Sequence of chain 3.B:
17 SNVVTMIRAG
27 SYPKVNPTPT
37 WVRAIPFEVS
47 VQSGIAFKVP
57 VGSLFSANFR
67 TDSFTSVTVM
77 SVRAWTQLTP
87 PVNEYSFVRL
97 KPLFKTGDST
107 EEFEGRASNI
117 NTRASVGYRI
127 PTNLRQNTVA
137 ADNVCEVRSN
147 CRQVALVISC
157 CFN

This small molecule binds to this protein.
Small molecule (SMILES): O=c1ccn([C@@H]2O[C@H](CO[P](=O)(O)O[C@H]3[C@@H](O)[C@H](n4ccc(=O)[nH]c4=O)O[C@@H]3CO[P](=O)(O)O[C@H]3[C@@H](O)[C@H](n4ccc(=O)[nH]c4=O)O[C@@H]3CO[P](=O)(O)O[C@H]3[C@@H](O)[C@H](n4ccc(=O)[nH]c4=O)O[C@@H]3CO[P](=O)(O)O[C@H]3[C@@H](O)[C@H](n4ccc(=O)[nH]c4=O)O[C@@H]3CO[P](=O)(O)O[C@H]3[C@@H](O)[C@H](n4ccc(=O)[nH]c4=O)O[C@@H]3COP(=O)=O)[C@@H](O)[C@H]2O)c(=O)[nH]1

Sequence of chain 2.BA:
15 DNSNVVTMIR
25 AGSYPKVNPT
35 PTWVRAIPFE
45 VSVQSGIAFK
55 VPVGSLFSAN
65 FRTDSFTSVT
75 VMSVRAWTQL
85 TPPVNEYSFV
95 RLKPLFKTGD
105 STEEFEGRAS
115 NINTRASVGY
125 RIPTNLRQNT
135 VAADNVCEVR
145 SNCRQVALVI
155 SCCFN

Binding-site contacts:
Ligand atom C5' contacts residue SER155 of chain 3.B at 3.6 Å.
Ligand atom O4' contacts residue ASP15 of chain 2.BA at 3.5 Å.
Ligand atom O2 contacts residue ASP15 of chain 2.BA at 2.7 Å (salt-bridge).
Ligand atom O4 contacts residue A3 of chain 2.GA at 2.9 Å (h-bond).
Ligand atom C4 contacts residue A4 of chain 2.GA at 3.0 Å.
Ligand atom O3' contacts residue SER155 of chain 3.B at 3.0 Å (h-bond).
Ligand atom O2' contacts residue THR36 of chain 2.H at 2.5 Å (h-bond).
Ligand atom OP1 contacts residue ARG79 of chain 3.B at 2.5 Å (salt-bridge).
Ligand atom C4 contacts residue A5 of chain 2.GA at 3.2 Å.
Ligand atom OP1 contacts residue SER155 of chain 3.B at 3.5 Å (h-bond).
Ligand atom O2' contacts residue ASP15 of chain 2.BA at 2.2 Å (salt-bridge).
Ligand atom N3 contacts residue A5 of chain 2.GA at 2.9 Å (h-bond).
Ligand atom OP1 contacts residue ARG24 of chain 2.BA at 3.6 Å (salt-bridge).
Ligand atom C5' contacts residue ALA40 of chain 3.B at 3.5 Å (hydrophobic).
Ligand atom O2' contacts residue SER155 of chain 3.B at 3.2 Å.
Ligand atom O3' contacts residue SER17 of chain 2.BA at 3.4 Å.
Ligand atom O5' contacts residue ALA40 of chain 3.B at 3.3 Å.
Ligand atom C1' contacts residue ASP15 of chain 2.BA at 3.7 Å.
Ligand atom O2' contacts residue ASN16 of chain 2.BA at 3.6 Å (h-bond).
Ligand atom N3 contacts residue A3 of chain 2.GA at 3.5 Å (h-bond).
Ligand atom C4' contacts residue ASN16 of chain 2.BA at 3.6 Å.
Ligand atom N3 contacts residue A4 of chain 2.GA at 2.4 Å (h-bond).
Ligand atom C5' contacts residue ASP15 of chain 2.BA at 3.5 Å.
Ligand atom P contacts residue ARG79 of chain 3.B at 3.7 Å.
Ligand atom O2 contacts residue MET76 of chain 3.B at 3.7 Å.
Ligand atom O2 contacts residue A4 of chain 2.GA at 3.0 Å (h-bond).
Ligand atom C2' contacts residue ASP15 of chain 2.BA at 3.4 Å.
Ligand atom O4 contacts residue A4 of chain 2.GA at 2.2 Å (h-bond).
Ligand atom C4 contacts residue A3 of chain 2.GA at 3.3 Å.
Ligand atom O2' contacts residue SER17 of chain 2.BA at 3.6 Å.
Ligand atom O2 contacts residue A5 of chain 2.GA at 3.5 Å (h-bond).
Ligand atom O2' contacts residue VAL38 of chain 3.B at 3.1 Å (h-bond).
Ligand atom OP1 contacts residue SER17 of chain 2.BA at 3.8 Å.
Ligand atom C2 contacts residue A4 of chain 2.GA at 3.1 Å.
Ligand atom C4' contacts residue ALA40 of chain 3.B at 3.6 Å (hydrophobic).
Ligand atom O2 contacts residue VAL38 of chain 3.B at 3.0 Å (h-bond).
Ligand atom C2 contacts residue A5 of chain 2.GA at 3.5 Å.
Ligand atom O2' contacts residue ARG39 of chain 3.B at 3.3 Å (salt-bridge).
Ligand atom O4 contacts residue A5 of chain 2.GA at 2.8 Å.
Ligand atom O5' contacts residue SER17 of chain 2.BA at 3.5 Å (h-bond).

Sequence of chain 2.H:
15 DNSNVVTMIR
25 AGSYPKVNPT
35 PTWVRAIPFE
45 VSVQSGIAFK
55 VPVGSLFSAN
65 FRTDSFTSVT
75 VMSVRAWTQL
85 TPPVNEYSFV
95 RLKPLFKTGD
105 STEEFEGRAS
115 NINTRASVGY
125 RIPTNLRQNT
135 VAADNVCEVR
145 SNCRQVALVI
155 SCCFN